Sequence of chain 1.B:
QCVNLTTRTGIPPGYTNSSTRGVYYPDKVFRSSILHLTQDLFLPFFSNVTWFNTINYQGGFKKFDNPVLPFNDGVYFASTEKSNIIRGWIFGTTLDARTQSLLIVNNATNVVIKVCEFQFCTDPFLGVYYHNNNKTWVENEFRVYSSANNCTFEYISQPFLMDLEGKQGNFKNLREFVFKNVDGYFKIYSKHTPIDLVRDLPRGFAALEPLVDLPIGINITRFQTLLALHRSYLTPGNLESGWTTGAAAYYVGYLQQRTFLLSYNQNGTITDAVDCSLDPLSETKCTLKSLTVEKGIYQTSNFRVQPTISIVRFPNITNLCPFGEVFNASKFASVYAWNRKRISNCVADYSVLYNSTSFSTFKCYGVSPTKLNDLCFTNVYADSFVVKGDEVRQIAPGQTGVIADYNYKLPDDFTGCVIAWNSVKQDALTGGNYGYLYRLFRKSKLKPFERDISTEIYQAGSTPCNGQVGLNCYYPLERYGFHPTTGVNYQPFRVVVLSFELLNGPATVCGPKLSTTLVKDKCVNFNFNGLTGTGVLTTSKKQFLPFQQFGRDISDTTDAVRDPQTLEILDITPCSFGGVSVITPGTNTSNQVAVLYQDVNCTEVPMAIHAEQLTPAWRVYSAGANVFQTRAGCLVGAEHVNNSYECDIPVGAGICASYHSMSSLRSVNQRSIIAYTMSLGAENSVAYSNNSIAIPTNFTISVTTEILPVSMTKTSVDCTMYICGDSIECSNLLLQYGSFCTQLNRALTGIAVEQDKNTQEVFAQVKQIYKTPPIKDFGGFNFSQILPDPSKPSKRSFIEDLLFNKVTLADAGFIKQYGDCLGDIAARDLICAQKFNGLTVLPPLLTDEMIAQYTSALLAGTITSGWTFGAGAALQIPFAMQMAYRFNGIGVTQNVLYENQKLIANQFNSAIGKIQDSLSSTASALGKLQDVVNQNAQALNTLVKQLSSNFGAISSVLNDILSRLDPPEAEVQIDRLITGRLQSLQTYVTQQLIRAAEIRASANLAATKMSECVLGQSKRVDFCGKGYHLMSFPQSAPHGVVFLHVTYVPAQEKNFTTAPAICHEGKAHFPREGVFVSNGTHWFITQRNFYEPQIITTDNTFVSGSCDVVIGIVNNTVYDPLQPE

Binding-site contacts:
Ligand atom C8 contacts residue PHE454 of chain 1.A at 3.8 Å (hydrophobic).
Ligand atom N2 contacts residue ASN368 of chain 1.B at 2.9 Å (h-bond).
Ligand atom C8 contacts residue TYR447 of chain 1.A at 4.0 Å (hydrophobic).
Ligand atom O5 contacts residue ASN368 of chain 1.B at 2.4 Å (h-bond).
Ligand atom O7 contacts residue ASN368 of chain 1.B at 3.0 Å (h-bond).
Ligand atom C8 contacts residue LEU453 of chain 1.A at 4.4 Å (hydrophobic).
Ligand atom C7 contacts residue GLU491 of chain 1.A at 4.1 Å.
Ligand atom C5 contacts residue ASN368 of chain 1.B at 3.6 Å.
Ligand atom C2 contacts residue GLU491 of chain 1.A at 4.1 Å.
Ligand atom N2 contacts residue GLU491 of chain 1.A at 3.3 Å (salt-bridge).
Ligand atom C8 contacts residue GLU491 of chain 1.A at 4.0 Å.
Ligand atom C5 contacts residue GLU491 of chain 1.A at 4.2 Å.
Ligand atom C4 contacts residue GLU491 of chain 1.A at 4.3 Å.
Ligand atom C7 contacts residue ASN368 of chain 1.B at 3.2 Å.
Ligand atom C8 contacts residue ASN368 of chain 1.B at 4.4 Å.
Ligand atom C3 contacts residue GLU491 of chain 1.A at 3.7 Å.
Ligand atom C4 contacts residue ASN368 of chain 1.B at 4.2 Å.
Ligand atom C1 contacts residue GLU491 of chain 1.A at 4.0 Å.
Ligand atom C1 contacts residue ASN368 of chain 1.B at 1.4 Å.
Ligand atom C3 contacts residue ASN368 of chain 1.B at 3.8 Å.
Ligand atom O4 contacts residue GLU491 of chain 1.A at 4.4 Å.
Ligand atom C2 contacts residue ASN368 of chain 1.B at 2.5 Å.
Ligand atom C8 contacts residue ARG492 of chain 1.A at 4.3 Å.

Sequence of chain 1.A:
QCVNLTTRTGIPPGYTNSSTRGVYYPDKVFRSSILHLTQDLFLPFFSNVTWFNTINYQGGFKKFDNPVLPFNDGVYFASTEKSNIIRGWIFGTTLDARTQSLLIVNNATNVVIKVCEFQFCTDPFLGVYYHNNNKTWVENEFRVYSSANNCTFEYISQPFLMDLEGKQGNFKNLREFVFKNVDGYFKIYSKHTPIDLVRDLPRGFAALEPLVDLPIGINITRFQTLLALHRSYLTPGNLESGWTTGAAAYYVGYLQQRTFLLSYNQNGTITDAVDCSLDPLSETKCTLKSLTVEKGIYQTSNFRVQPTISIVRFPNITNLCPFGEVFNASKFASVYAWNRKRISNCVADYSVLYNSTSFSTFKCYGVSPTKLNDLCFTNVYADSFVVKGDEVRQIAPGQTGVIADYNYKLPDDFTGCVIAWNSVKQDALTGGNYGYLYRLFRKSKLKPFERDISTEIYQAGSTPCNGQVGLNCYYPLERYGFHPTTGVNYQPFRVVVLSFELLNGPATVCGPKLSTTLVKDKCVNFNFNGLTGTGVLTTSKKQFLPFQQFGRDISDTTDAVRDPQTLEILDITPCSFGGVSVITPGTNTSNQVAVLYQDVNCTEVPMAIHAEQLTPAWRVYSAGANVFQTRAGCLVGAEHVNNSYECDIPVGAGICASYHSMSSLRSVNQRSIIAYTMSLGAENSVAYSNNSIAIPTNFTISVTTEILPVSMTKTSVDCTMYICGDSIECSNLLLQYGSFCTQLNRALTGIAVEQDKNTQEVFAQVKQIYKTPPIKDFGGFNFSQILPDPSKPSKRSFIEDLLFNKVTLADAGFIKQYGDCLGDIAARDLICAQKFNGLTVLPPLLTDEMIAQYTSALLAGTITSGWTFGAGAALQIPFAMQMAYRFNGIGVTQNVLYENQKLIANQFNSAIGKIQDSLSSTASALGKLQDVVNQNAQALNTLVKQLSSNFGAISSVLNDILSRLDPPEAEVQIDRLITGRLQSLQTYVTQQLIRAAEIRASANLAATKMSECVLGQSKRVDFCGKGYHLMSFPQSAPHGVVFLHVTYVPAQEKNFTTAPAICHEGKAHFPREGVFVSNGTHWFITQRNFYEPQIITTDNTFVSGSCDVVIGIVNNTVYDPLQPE

A protein and the small-molecule ligand that binds it are described below.
Small molecule (SMILES): CC(=O)N[C@H]1[C@H](O[C@H]2[C@H](O)[C@@H](NC(C)=O)CO[C@@H]2CO)O[C@H](CO)[C@@H](O)[C@@H]1O